This protein binds this small molecule.
Small molecule (SMILES): CC(=O)N[C@@H]1[C@@H](O)[C@H](O)[C@@H](CO)O[C@H]1O

Binding-site contacts:
Ligand atom O5 contacts residue ASN87 of chain 4.A at 2.4 Å (h-bond).
Ligand atom C1 contacts residue SER89 of chain 4.A at 4.5 Å.
Ligand atom C7 contacts residue ASN87 of chain 4.A at 3.1 Å.
Ligand atom C4 contacts residue ASN87 of chain 4.A at 4.2 Å.
Ligand atom O7 contacts residue ASN87 of chain 4.A at 3.0 Å (h-bond).
Ligand atom O6 contacts residue LEU91 of chain 4.A at 4.1 Å.
Ligand atom N2 contacts residue ASN87 of chain 4.A at 2.8 Å (h-bond).
Ligand atom C3 contacts residue ASN87 of chain 4.A at 3.8 Å.
Ligand atom C8 contacts residue ASN87 of chain 4.A at 4.3 Å.
Ligand atom C6 contacts residue LEU151 of chain 4.A at 3.8 Å (hydrophobic).
Ligand atom O4 contacts residue LEU151 of chain 4.A at 4.1 Å.
Ligand atom C1 contacts residue ASN87 of chain 4.A at 1.4 Å.
Ligand atom C7 contacts residue ASP85 of chain 4.A at 4.4 Å.
Ligand atom C6 contacts residue LEU91 of chain 4.A at 3.7 Å (hydrophobic).
Ligand atom C2 contacts residue ASN87 of chain 4.A at 2.4 Å.
Ligand atom C5 contacts residue ASN87 of chain 4.A at 3.7 Å.
Ligand atom O7 contacts residue ASP85 of chain 4.A at 3.4 Å (salt-bridge).
Ligand atom C5 contacts residue LEU151 of chain 4.A at 4.1 Å (hydrophobic).

Sequence of chain 4.A:
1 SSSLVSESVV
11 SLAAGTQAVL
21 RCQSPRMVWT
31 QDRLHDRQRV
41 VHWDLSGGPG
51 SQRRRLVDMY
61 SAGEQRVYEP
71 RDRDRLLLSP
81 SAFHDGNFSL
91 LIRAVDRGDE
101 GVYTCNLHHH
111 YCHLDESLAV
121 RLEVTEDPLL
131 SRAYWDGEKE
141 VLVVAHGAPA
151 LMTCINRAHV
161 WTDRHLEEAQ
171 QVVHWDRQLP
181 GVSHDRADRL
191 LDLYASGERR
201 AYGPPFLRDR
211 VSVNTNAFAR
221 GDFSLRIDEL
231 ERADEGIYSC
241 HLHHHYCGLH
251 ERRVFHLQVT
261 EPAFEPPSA